This protein binds this small molecule.
Small molecule (SMILES): CC(=O)N[C@H]1[C@H](O[C@H]2[C@H](O)[C@@H](NC(C)=O)CO[C@@H]2CO)O[C@H](CO)[C@@H](O)[C@@H]1O

Binding-site contacts:
Ligand atom C5 contacts residue ASN252 of chain 1.L at 3.6 Å.
Ligand atom O5 contacts residue PHE208 of chain 1.L at 3.7 Å.
Ligand atom C2 contacts residue ASN252 of chain 1.L at 2.6 Å.
Ligand atom C6 contacts residue SER248 of chain 1.L at 4.3 Å.
Ligand atom O6 contacts residue ASP211 of chain 1.L at 4.0 Å.
Ligand atom C8 contacts residue ASP211 of chain 1.L at 3.5 Å.
Ligand atom C8 contacts residue SER251 of chain 1.L at 4.0 Å.
Ligand atom O6 contacts residue SER207 of chain 1.L at 4.2 Å.
Ligand atom O6 contacts residue PHE208 of chain 1.L at 3.3 Å.
Ligand atom C7 contacts residue ASN252 of chain 1.L at 4.1 Å.
Ligand atom C5 contacts residue PHE208 of chain 1.L at 4.3 Å (hydrophobic).
Ligand atom N2 contacts residue ASN252 of chain 1.L at 3.0 Å (h-bond).
Ligand atom O7 contacts residue SER251 of chain 1.L at 2.9 Å (h-bond).
Ligand atom C7 contacts residue ASP211 of chain 1.L at 4.4 Å.
Ligand atom O5 contacts residue ASN252 of chain 1.L at 2.3 Å (h-bond).
Ligand atom N2 contacts residue SER251 of chain 1.L at 4.0 Å.
Ligand atom C6 contacts residue PHE208 of chain 1.L at 3.6 Å (hydrophobic).
Ligand atom C4 contacts residue ASN252 of chain 1.L at 4.3 Å.
Ligand atom C3 contacts residue ASN252 of chain 1.L at 3.9 Å.
Ligand atom C1 contacts residue ASN252 of chain 1.L at 1.4 Å.
Ligand atom C7 contacts residue SER251 of chain 1.L at 3.5 Å.

Sequence of chain 1.L:
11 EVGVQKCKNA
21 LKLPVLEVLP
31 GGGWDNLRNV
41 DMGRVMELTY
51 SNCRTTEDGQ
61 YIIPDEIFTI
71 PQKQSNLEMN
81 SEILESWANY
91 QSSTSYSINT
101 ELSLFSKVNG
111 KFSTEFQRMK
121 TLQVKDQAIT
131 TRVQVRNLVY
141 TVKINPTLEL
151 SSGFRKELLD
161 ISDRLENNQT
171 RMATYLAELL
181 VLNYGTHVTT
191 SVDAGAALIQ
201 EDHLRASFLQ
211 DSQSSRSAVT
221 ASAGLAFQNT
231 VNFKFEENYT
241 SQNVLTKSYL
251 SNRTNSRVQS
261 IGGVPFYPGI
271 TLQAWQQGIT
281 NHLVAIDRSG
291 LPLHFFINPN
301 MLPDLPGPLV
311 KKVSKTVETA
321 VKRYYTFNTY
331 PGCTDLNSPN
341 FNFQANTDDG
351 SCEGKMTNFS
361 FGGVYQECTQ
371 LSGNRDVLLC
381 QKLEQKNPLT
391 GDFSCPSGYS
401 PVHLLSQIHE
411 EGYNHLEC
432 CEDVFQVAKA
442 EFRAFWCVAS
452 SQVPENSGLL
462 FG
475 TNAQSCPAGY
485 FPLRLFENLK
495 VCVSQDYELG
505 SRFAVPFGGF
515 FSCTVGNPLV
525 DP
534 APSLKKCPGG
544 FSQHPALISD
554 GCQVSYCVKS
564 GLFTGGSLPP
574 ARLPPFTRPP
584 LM